Binding-site contacts:
Ligand atom O2 contacts residue ASN130 of chain 2.A at 4.2 Å.
Ligand atom C3 contacts residue ALA105 of chain 2.A at 4.5 Å (hydrophobic).
Ligand atom C6 contacts residue ASP215 of chain 2.A at 4.1 Å.
Ligand atom O4 contacts residue ALA105 of chain 2.A at 3.7 Å.
Ligand atom C6 contacts residue PHE128 of chain 2.A at 4.4 Å (hydrophobic).
Ligand atom C2 contacts residue LEU214 of chain 2.A at 4.3 Å (hydrophobic).
Ligand atom O4 contacts residue LEU214 of chain 2.A at 4.0 Å.
Ligand atom C3 contacts residue ASN130 of chain 2.A at 3.6 Å.
Ligand atom C5 contacts residue PHE128 of chain 2.A at 3.7 Å (hydrophobic).
Ligand atom C8 contacts residue ASP215 of chain 2.A at 4.2 Å.
Ligand atom O4 contacts residue ASP88 of chain 2.A at 2.6 Å (salt-bridge).
Ligand atom O4 contacts residue LEU214 of chain 2.A at 3.1 Å (h-bond).
Ligand atom O3 contacts residue GLY106 of chain 2.A at 3.0 Å (h-bond).
Ligand atom C3 contacts residue GLY106 of chain 2.A at 4.3 Å.
Ligand atom C3 contacts residue ASP88 of chain 2.A at 3.5 Å.
Ligand atom N2 contacts residue ASP215 of chain 2.A at 4.3 Å.
Ligand atom C4 contacts residue LEU214 of chain 2.A at 4.3 Å (hydrophobic).
Ligand atom O5 contacts residue LEU214 of chain 2.A at 4.0 Å.
Ligand atom C3 contacts residue PHE128 of chain 2.A at 3.6 Å (hydrophobic).
Ligand atom C6 contacts residue ILE216 of chain 2.A at 3.5 Å (hydrophobic).
Ligand atom C4 contacts residue ASP88 of chain 2.A at 3.1 Å.
Ligand atom O3 contacts residue ASP88 of chain 2.A at 2.9 Å (salt-bridge).
Ligand atom O3 contacts residue ASP215 of chain 2.A at 3.0 Å.
Ligand atom C2 contacts residue ASP88 of chain 2.A at 4.5 Å.
Ligand atom O4 contacts residue GLY213 of chain 2.A at 3.5 Å.
Ligand atom O3 contacts residue PHE128 of chain 2.A at 3.9 Å.
Ligand atom O6 contacts residue ILE216 of chain 2.A at 3.5 Å.
Ligand atom C3 contacts residue ASP215 of chain 2.A at 3.9 Å.
Ligand atom C6 contacts residue LEU214 of chain 2.A at 4.0 Å (hydrophobic).
Ligand atom O6 contacts residue ASP215 of chain 2.A at 3.6 Å.
Ligand atom C4 contacts residue PHE128 of chain 2.A at 3.8 Å (hydrophobic).
Ligand atom O3 contacts residue ASN130 of chain 2.A at 3.2 Å (h-bond).
Ligand atom C2 contacts residue ALA105 of chain 2.A at 4.4 Å (hydrophobic).
Ligand atom O3 contacts residue ALA105 of chain 2.A at 3.9 Å.

This small molecule binds to this protein.
Small molecule (SMILES): CC(=O)N[C@H]1CO[C@H](CO)[C@@H](O[C@@H]2O[C@H](CO)[C@H](O)[C@H](O)[C@H]2O)[C@@H]1O

Sequence of chain 2.A:
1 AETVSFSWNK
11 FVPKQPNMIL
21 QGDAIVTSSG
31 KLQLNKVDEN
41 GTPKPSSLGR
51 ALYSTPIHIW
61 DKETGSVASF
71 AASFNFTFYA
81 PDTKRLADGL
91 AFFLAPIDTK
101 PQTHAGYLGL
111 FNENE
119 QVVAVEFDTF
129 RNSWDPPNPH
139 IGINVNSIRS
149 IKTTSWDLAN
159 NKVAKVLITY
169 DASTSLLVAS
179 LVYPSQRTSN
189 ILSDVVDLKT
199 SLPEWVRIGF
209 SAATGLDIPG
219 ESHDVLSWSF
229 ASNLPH